Sequence of chain 1.A:
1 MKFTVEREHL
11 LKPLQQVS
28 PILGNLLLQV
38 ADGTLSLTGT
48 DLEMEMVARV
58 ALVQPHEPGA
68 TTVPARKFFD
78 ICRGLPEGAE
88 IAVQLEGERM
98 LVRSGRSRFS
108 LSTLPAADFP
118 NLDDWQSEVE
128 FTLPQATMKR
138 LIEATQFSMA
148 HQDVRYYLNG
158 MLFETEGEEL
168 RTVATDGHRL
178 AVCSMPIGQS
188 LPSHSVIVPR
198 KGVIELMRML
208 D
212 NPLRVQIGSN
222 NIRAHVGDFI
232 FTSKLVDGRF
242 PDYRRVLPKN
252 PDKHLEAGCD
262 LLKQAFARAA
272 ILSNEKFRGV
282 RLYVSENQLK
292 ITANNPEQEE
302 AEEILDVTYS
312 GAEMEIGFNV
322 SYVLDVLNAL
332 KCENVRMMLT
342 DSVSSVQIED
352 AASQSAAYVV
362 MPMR

This protein binds this small molecule.
Small molecule (SMILES): N[C@@H](Cc1ccccc1)C(=O)O

Binding-site contacts:
Ligand atom CA contacts residue LEU1 of chain 1.C at 2.5 Å (hydrophobic).
Ligand atom CG contacts residue PRO242 of chain 1.A at 3.9 Å (hydrophobic).
Ligand atom CE1 contacts residue LEU155 of chain 1.A at 4.1 Å (hydrophobic).
Ligand atom CD2 contacts residue PRO242 of chain 1.A at 4.0 Å (hydrophobic).
Ligand atom CE2 contacts residue LEU1 of chain 1.C at 4.2 Å (hydrophobic).
Ligand atom O contacts residue ACE1 of chain 1.K at 4.2 Å.
Ligand atom CB contacts residue LEU1 of chain 1.C at 3.2 Å (hydrophobic).
Ligand atom N contacts residue ACE1 of chain 1.K at 3.2 Å.
Ligand atom CE2 contacts residue PRO242 of chain 1.A at 3.7 Å (hydrophobic).
Ligand atom N contacts residue LEU1 of chain 1.C at 1.3 Å.
Ligand atom CA contacts residue ACE1 of chain 1.K at 4.5 Å.
Ligand atom CE2 contacts residue GLY174 of chain 1.A at 3.7 Å.
Ligand atom O contacts residue LEU1 of chain 1.C at 4.0 Å.
Ligand atom CZ contacts residue GLY174 of chain 1.A at 3.6 Å.
Ligand atom CD2 contacts residue VAL247 of chain 1.A at 4.3 Å (hydrophobic).
Ligand atom CE1 contacts residue GLY174 of chain 1.A at 4.3 Å.
Ligand atom CE1 contacts residue ARG152 of chain 1.A at 3.7 Å.
Ligand atom CD1 contacts residue ARG152 of chain 1.A at 4.2 Å.
Ligand atom CD1 contacts residue PRO242 of chain 1.A at 4.1 Å (hydrophobic).
Ligand atom CZ contacts residue LEU155 of chain 1.A at 4.0 Å (hydrophobic).
Ligand atom C contacts residue LEU1 of chain 1.C at 3.7 Å (hydrophobic).
Ligand atom CZ contacts residue PRO242 of chain 1.A at 3.6 Å (hydrophobic).
Ligand atom CG contacts residue LEU1 of chain 1.C at 3.7 Å (hydrophobic).
Ligand atom CZ contacts residue THR172 of chain 1.A at 3.7 Å.
Ligand atom CE1 contacts residue PRO242 of chain 1.A at 3.9 Å (hydrophobic).
Ligand atom CE2 contacts residue THR172 of chain 1.A at 3.5 Å.
Ligand atom CD2 contacts residue LEU1 of chain 1.C at 3.6 Å (hydrophobic).